Binding-site contacts:
Ligand atom C contacts residue GLY320 of chain 1.A at 3.1 Å.
Ligand atom N contacts residue TYR321 of chain 1.A at 4.2 Å.
Ligand atom CA contacts residue ARG335 of chain 1.A at 3.7 Å.
Ligand atom O contacts residue ARG335 of chain 1.A at 3.4 Å.
Ligand atom CA contacts residue TYR321 of chain 1.A at 3.8 Å (hydrophobic).
Ligand atom C contacts residue ARG334 of chain 1.A at 3.5 Å.
Ligand atom O contacts residue GLY320 of chain 1.A at 3.9 Å.
Ligand atom N contacts residue GLY320 of chain 1.A at 3.0 Å (h-bond).
Ligand atom C contacts residue ARG335 of chain 1.A at 4.1 Å.
Ligand atom O contacts residue TYR321 of chain 1.A at 4.3 Å.
Ligand atom OXT contacts residue GLY320 of chain 1.A at 3.2 Å (h-bond).
Ligand atom O contacts residue ARG334 of chain 1.A at 2.9 Å (salt-bridge).
Ligand atom CA contacts residue GLY320 of chain 1.A at 3.2 Å.
Ligand atom OXT contacts residue ARG334 of chain 1.A at 3.1 Å (salt-bridge).

Sequence of chain 1.A:
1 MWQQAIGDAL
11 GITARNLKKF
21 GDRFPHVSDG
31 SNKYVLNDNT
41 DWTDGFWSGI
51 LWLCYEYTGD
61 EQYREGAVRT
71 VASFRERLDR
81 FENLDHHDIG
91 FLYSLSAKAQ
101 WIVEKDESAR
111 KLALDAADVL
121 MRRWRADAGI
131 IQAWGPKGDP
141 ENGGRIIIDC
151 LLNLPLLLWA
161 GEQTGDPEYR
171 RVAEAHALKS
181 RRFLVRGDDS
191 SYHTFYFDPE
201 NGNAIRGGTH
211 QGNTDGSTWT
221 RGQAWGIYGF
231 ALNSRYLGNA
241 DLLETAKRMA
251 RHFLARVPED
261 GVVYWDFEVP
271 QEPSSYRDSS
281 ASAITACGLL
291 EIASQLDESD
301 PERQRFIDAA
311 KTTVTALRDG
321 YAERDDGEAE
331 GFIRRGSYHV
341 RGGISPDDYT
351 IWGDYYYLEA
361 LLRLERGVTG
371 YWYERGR

The protein below binds the small molecule below.
Small molecule (SMILES): NCC(=O)O